Sequence of chain 4.A:
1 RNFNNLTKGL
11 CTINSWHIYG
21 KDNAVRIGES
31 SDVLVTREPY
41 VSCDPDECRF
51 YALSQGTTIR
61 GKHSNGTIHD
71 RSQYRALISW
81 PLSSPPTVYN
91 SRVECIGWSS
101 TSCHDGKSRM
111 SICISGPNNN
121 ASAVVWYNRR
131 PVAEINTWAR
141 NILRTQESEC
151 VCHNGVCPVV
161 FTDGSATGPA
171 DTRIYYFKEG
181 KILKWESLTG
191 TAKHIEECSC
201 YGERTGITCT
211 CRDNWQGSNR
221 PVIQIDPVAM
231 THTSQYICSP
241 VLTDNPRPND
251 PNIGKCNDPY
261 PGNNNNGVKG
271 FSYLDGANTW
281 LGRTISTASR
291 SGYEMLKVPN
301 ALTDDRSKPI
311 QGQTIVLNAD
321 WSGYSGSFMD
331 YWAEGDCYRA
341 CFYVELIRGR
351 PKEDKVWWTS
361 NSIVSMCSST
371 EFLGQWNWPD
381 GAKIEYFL

Binding-site contacts:
Ligand atom N2 contacts residue ASN120 of chain 4.A at 2.8 Å (h-bond).
Ligand atom O4 contacts residue ARG247 of chain 1.A at 3.1 Å (salt-bridge).
Ligand atom O3 contacts residue GLY312 of chain 1.A at 3.0 Å (h-bond).
Ligand atom C6 contacts residue LEU373 of chain 1.A at 3.3 Å (hydrophobic).
Ligand atom C5 contacts residue ASN120 of chain 4.A at 3.6 Å.
Ligand atom C5 contacts residue ARG283 of chain 1.A at 3.6 Å.
Ligand atom O7 contacts residue ASN120 of chain 4.A at 3.6 Å.
Ligand atom O2 contacts residue ASN249 of chain 1.A at 3.2 Å (h-bond).
Ligand atom O5 contacts residue GLY374 of chain 1.A at 3.3 Å.
Ligand atom O5 contacts residue ASN120 of chain 4.A at 2.4 Å (h-bond).
Ligand atom C2 contacts residue ASN120 of chain 4.A at 2.4 Å.
Ligand atom O5 contacts residue ASP250 of chain 1.A at 3.6 Å (salt-bridge).
Ligand atom O6 contacts residue GLN375 of chain 1.A at 3.3 Å.
Ligand atom C6 contacts residue ASP250 of chain 1.A at 3.5 Å.
Ligand atom C6 contacts residue GLN311 of chain 1.A at 3.6 Å.
Ligand atom O3 contacts residue GLN311 of chain 1.A at 3.3 Å.
Ligand atom C3 contacts residue GLY312 of chain 1.A at 3.2 Å.
Ligand atom C7 contacts residue ASN120 of chain 4.A at 3.4 Å.
Ligand atom C6 contacts residue ILE310 of chain 1.A at 3.5 Å (hydrophobic).
Ligand atom O6 contacts residue LEU373 of chain 1.A at 3.7 Å.
Ligand atom O6 contacts residue ILE310 of chain 1.A at 3.3 Å (h-bond).
Ligand atom O4 contacts residue GLU294 of chain 1.A at 2.7 Å (salt-bridge).
Ligand atom O6 contacts residue ASP250 of chain 1.A at 2.7 Å (salt-bridge).
Ligand atom O5 contacts residue ARG283 of chain 1.A at 3.2 Å (salt-bridge).
Ligand atom O2 contacts residue LEU296 of chain 1.A at 3.5 Å.
Ligand atom O2 contacts residue GLY312 of chain 1.A at 3.2 Å.
Ligand atom C6 contacts residue PRO309 of chain 1.A at 3.6 Å (hydrophobic).
Ligand atom C1 contacts residue ASN120 of chain 4.A at 1.4 Å.
Ligand atom C6 contacts residue ILE285 of chain 1.A at 3.4 Å (hydrophobic).
Ligand atom O5 contacts residue GLY312 of chain 1.A at 3.7 Å.
Ligand atom C3 contacts residue GLU294 of chain 1.A at 3.4 Å.
Ligand atom O4 contacts residue THR287 of chain 1.A at 3.4 Å.
Ligand atom O6 contacts residue ILE285 of chain 1.A at 2.6 Å (h-bond).
Ligand atom O5 contacts residue GLN375 of chain 1.A at 3.3 Å (h-bond).
Ligand atom O3 contacts residue ASP250 of chain 1.A at 3.1 Å (salt-bridge).
Ligand atom O4 contacts residue ARG283 of chain 1.A at 3.6 Å.
Ligand atom C4 contacts residue GLU294 of chain 1.A at 3.6 Å.
Ligand atom O3 contacts residue ASN249 of chain 1.A at 2.7 Å (h-bond).
Ligand atom O3 contacts residue ARG283 of chain 1.A at 3.0 Å (salt-bridge).
Ligand atom O3 contacts residue GLU294 of chain 1.A at 2.6 Å (salt-bridge).

Sequence of chain 1.A:
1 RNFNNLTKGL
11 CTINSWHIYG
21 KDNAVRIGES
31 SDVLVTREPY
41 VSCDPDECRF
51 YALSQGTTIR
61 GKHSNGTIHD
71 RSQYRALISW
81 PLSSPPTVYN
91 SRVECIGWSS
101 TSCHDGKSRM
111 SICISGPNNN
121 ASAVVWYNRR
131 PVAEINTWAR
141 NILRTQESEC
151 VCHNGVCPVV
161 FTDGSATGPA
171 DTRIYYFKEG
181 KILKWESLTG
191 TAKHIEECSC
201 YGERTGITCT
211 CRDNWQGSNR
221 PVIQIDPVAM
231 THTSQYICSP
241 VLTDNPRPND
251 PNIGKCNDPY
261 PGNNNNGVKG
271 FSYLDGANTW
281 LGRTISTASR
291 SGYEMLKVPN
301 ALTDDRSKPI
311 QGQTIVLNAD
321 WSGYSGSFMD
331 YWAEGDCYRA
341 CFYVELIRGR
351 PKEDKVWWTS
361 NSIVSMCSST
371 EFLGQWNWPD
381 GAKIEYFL

The protein below binds the small molecule below.
Small molecule (SMILES): CC(=O)N[C@H]1[C@H](O[C@H]2[C@H](O)[C@@H](NC(C)=O)CO[C@@H]2CO)O[C@H](CO)[C@@H](O[C@@H]2O[C@H](CO[C@H]3O[C@H](CO[C@H]4O[C@H](CO)[C@@H](O)[C@H](O)[C@@H]4O)[C@@H](O)[C@H](O[C@H]4O[C@H](CO)[C@@H](O)[C@H](O)[C@@H]4O)[C@@H]3O)[C@@H](O)[C@H](O[C@H]3O[C@H](CO)[C@@H](O)[C@H](O)[C@@H]3O[C@H]3O[C@H](CO)[C@@H](O)[C@H](O)[C@@H]3O[C@H]3O[C@H](CO)[C@@H](O)[C@H](O)[C@@H]3O)[C@@H]2O)[C@@H]1O